Sequence of chain 1.A:
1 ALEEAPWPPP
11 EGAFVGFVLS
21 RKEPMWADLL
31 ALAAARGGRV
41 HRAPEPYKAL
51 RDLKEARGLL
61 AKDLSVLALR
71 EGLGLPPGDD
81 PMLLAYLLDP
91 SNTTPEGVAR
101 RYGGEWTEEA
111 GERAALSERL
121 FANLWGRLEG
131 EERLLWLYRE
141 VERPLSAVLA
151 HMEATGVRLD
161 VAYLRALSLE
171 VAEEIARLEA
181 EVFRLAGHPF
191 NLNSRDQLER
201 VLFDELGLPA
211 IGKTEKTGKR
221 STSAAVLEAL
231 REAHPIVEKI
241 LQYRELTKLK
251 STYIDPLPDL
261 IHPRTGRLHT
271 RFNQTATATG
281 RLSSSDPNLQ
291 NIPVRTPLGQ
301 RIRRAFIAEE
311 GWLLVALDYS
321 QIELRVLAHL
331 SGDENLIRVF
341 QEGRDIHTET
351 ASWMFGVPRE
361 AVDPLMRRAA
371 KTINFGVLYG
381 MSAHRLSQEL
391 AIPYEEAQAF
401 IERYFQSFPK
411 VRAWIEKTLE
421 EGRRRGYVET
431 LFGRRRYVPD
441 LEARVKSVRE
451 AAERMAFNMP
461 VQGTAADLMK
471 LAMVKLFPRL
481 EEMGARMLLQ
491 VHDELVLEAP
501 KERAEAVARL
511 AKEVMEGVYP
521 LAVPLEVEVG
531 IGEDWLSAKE

This protein binds this small molecule.
Small molecule (SMILES): Cc1ccc2c(=S)n([C@H]3C[C@H](O)[C@@H](CO[P](=O)(O)O[P](=O)(O)OP(=O)(O)O)O3)ccc2c1

Binding-site contacts:
Ligand atom O1G contacts residue MG1 of chain 1.F at 4.3 Å.
Ligand atom O1A contacts residue MG1 of chain 1.F at 2.3 Å.
Ligand atom PG contacts residue MG1 of chain 1.Q at 3.4 Å.
Ligand atom C3 contacts residue GLU513 of chain 1.A at 3.9 Å.
Ligand atom O3A contacts residue MG1 of chain 1.F at 4.2 Å.
Ligand atom C38 contacts residue GLU513 of chain 1.A at 3.9 Å.
Ligand atom C39 contacts residue ARG509 of chain 1.A at 3.8 Å.
Ligand atom PG contacts residue LYS512 of chain 1.A at 3.5 Å.
Ligand atom O1B contacts residue LYS512 of chain 1.A at 3.9 Å.
Ligand atom N1 contacts residue ARG509 of chain 1.A at 3.5 Å (salt-bridge).
Ligand atom PB contacts residue MG1 of chain 1.F at 3.7 Å.
Ligand atom C6 contacts residue ARG509 of chain 1.A at 3.7 Å.
Ligand atom PG contacts residue MG1 of chain 1.F at 3.6 Å.
Ligand atom C41 contacts residue GLU513 of chain 1.A at 3.8 Å.
Ligand atom C1' contacts residue ARG509 of chain 1.A at 3.6 Å.
Ligand atom O3B contacts residue LYS512 of chain 1.A at 4.2 Å.
Ligand atom O2B contacts residue ARG509 of chain 1.A at 3.2 Å (salt-bridge).
Ligand atom O5' contacts residue MG1 of chain 1.F at 4.1 Å.
Ligand atom PA contacts residue MG1 of chain 1.F at 3.6 Å.
Ligand atom C5 contacts residue ARG509 of chain 1.A at 3.6 Å.
Ligand atom C37 contacts residue ARG509 of chain 1.A at 4.3 Å.
Ligand atom O3G contacts residue MG1 of chain 1.Q at 3.2 Å.
Ligand atom S36 contacts residue ARG509 of chain 1.A at 4.0 Å.
Ligand atom C4 contacts residue GLU513 of chain 1.A at 4.1 Å.
Ligand atom O3B contacts residue MG1 of chain 1.F at 4.1 Å.
Ligand atom O1B contacts residue ARG509 of chain 1.A at 2.7 Å (salt-bridge).
Ligand atom C3 contacts residue ARG509 of chain 1.A at 3.7 Å.
Ligand atom O3B contacts residue MG1 of chain 1.Q at 3.7 Å.
Ligand atom O1G contacts residue GLU516 of chain 1.A at 3.9 Å.
Ligand atom O1B contacts residue MG1 of chain 1.F at 2.4 Å.
Ligand atom PB contacts residue ARG509 of chain 1.A at 3.5 Å.
Ligand atom O1G contacts residue LYS512 of chain 1.A at 2.2 Å (salt-bridge).
Ligand atom C37 contacts residue GLU513 of chain 1.A at 3.6 Å.
Ligand atom C40 contacts residue ARG509 of chain 1.A at 3.5 Å.
Ligand atom C2 contacts residue ARG509 of chain 1.A at 3.6 Å.
Ligand atom C4 contacts residue ARG509 of chain 1.A at 3.7 Å.
Ligand atom O2G contacts residue MG1 of chain 1.F at 2.1 Å.
Ligand atom O2G contacts residue LYS512 of chain 1.A at 3.7 Å.
Ligand atom O1G contacts residue MG1 of chain 1.Q at 2.7 Å.
Ligand atom O4' contacts residue ARG509 of chain 1.A at 3.6 Å (salt-bridge).